A protein and the small-molecule ligand that binds it are described below.
Small molecule (SMILES): Nc1ncnc2c1ncn2[C@@H]1O[C@H](COP(=O)=O)[C@@H](O[P](=O)(O)OC[C@H]2O[C@@H](n3ccc(=O)[nH]c3=O)[C@H](O)[C@@H]2O)[C@H]1O

Binding-site contacts:
Ligand atom C2' contacts residue LYS143 of chain 7.E at 4.5 Å.
Ligand atom C8 contacts residue GLU140 of chain 7.E at 4.1 Å.
Ligand atom O4' contacts residue GLU140 of chain 7.E at 4.1 Å.
Ligand atom O2' contacts residue GLU140 of chain 7.E at 3.0 Å (salt-bridge).
Ligand atom OP1 contacts residue LYS45 of chain 33.F at 4.3 Å.
Ligand atom N9 contacts residue TRP47 of chain 7.E at 4.0 Å.
Ligand atom C8 contacts residue TRP47 of chain 7.E at 4.0 Å (hydrophobic).
Ligand atom C2' contacts residue GLU140 of chain 7.E at 3.5 Å.
Ligand atom C5 contacts residue TRP47 of chain 7.E at 4.0 Å (hydrophobic).
Ligand atom C2 contacts residue TRP47 of chain 7.E at 3.8 Å (hydrophobic).
Ligand atom O4' contacts residue TRP47 of chain 7.E at 4.0 Å.
Ligand atom N1 contacts residue TRP47 of chain 7.E at 3.8 Å.
Ligand atom C4 contacts residue TRP47 of chain 7.E at 3.9 Å (hydrophobic).
Ligand atom N7 contacts residue LYS143 of chain 7.E at 3.7 Å.
Ligand atom N6 contacts residue TRP47 of chain 7.E at 4.2 Å.
Ligand atom N7 contacts residue TRP47 of chain 7.E at 4.0 Å.
Ligand atom C1' contacts residue TRP47 of chain 7.E at 4.3 Å (hydrophobic).
Ligand atom C1' contacts residue GLU140 of chain 7.E at 3.2 Å.
Ligand atom N9 contacts residue LYS143 of chain 7.E at 3.8 Å.
Ligand atom N9 contacts residue GLU140 of chain 7.E at 4.1 Å.
Ligand atom N3 contacts residue TRP47 of chain 7.E at 3.9 Å.
Ligand atom C1' contacts residue LYS143 of chain 7.E at 4.0 Å.
Ligand atom C8 contacts residue LYS143 of chain 7.E at 2.8 Å.
Ligand atom O4' contacts residue LYS143 of chain 7.E at 4.2 Å.
Ligand atom C6 contacts residue TRP47 of chain 7.E at 3.9 Å (hydrophobic).

Sequence of chain 7.E:
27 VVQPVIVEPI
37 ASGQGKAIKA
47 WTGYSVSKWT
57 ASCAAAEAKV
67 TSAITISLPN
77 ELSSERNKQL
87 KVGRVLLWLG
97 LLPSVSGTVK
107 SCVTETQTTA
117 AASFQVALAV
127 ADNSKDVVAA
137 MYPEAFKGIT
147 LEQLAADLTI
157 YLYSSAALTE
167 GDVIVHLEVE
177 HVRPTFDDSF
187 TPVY

Sequence of chain 33.F:
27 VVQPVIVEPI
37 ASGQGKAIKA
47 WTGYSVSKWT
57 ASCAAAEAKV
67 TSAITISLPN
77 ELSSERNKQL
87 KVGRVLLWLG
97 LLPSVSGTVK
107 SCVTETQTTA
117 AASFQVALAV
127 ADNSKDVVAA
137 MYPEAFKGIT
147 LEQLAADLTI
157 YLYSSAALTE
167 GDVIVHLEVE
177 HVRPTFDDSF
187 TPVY